Sequence of chain 1.A:
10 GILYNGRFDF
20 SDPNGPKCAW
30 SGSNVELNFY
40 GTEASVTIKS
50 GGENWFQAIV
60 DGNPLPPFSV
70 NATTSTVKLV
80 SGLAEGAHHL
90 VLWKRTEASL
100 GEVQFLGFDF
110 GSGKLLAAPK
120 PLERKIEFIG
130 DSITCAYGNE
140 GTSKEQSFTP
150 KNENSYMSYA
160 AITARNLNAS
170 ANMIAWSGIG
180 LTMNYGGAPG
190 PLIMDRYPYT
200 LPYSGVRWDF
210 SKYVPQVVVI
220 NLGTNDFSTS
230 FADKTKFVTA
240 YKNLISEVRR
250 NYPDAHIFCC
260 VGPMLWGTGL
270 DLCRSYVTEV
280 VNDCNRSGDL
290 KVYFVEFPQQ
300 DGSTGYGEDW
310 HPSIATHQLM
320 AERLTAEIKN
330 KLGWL

The protein below binds the small molecule below.
Small molecule (SMILES): OC[C@H]1O[C@@H](O[C@H]2[C@H](O)[C@@H](O)[C@H](O[C@H]3[C@H](O)[C@@H](O)[C@H](O[C@H]4[C@H](O)[C@@H](O)[C@H](O[C@H]5[C@H](O)[C@@H](O)[C@H](O)O[C@@H]5CO)O[C@@H]4CO)O[C@@H]3CO)O[C@@H]2CO)[C@H](O)[C@@H](O)[C@@H]1O

Binding-site contacts:
Ligand atom C5 contacts residue ASP308 of chain 1.A at 3.4 Å.
Ligand atom O2 contacts residue GLN298 of chain 1.A at 3.4 Å (h-bond).
Ligand atom O6 contacts residue GLN299 of chain 1.A at 3.2 Å (h-bond).
Ligand atom O6 contacts residue HIS310 of chain 1.A at 3.2 Å (h-bond).
Ligand atom O6 contacts residue FMT1 of chain 1.C at 3.4 Å (h-bond).
Ligand atom C5 contacts residue TYR184 of chain 1.A at 3.6 Å (hydrophobic).
Ligand atom C2 contacts residue ASP308 of chain 1.A at 3.7 Å.
Ligand atom O5 contacts residue TRP309 of chain 1.A at 3.5 Å.
Ligand atom C5 contacts residue MET263 of chain 1.A at 3.9 Å (hydrophobic).
Ligand atom O3 contacts residue TYR136 of chain 1.A at 3.7 Å.
Ligand atom O6 contacts residue TRP309 of chain 1.A at 3.7 Å.
Ligand atom O2 contacts residue GLY177 of chain 1.A at 3.4 Å.
Ligand atom C6 contacts residue FMT1 of chain 1.C at 3.5 Å.
Ligand atom C4 contacts residue TYR136 of chain 1.A at 3.7 Å (hydrophobic).
Ligand atom O3 contacts residue TYR184 of chain 1.A at 3.7 Å.
Ligand atom C6 contacts residue TRP265 of chain 1.A at 3.8 Å (hydrophobic).
Ligand atom C2 contacts residue TYR136 of chain 1.A at 3.8 Å (hydrophobic).
Ligand atom O2 contacts residue FMT1 of chain 1.K at 2.9 Å (h-bond).
Ligand atom O2 contacts residue TYR184 of chain 1.A at 3.8 Å.
Ligand atom O6 contacts residue SER131 of chain 1.A at 3.6 Å.
Ligand atom C6 contacts residue MET263 of chain 1.A at 3.2 Å (hydrophobic).
Ligand atom O5 contacts residue HIS310 of chain 1.A at 3.5 Å.
Ligand atom O4 contacts residue ASP308 of chain 1.A at 3.6 Å.
Ligand atom O2 contacts residue ASP308 of chain 1.A at 3.8 Å.
Ligand atom C2 contacts residue FMT1 of chain 1.K at 3.5 Å.
Ligand atom O6 contacts residue TRP265 of chain 1.A at 3.4 Å.
Ligand atom C3 contacts residue FMT1 of chain 1.K at 3.1 Å.
Ligand atom O2 contacts residue MET263 of chain 1.A at 3.2 Å.
Ligand atom O6 contacts residue TYR136 of chain 1.A at 3.5 Å.
Ligand atom C2 contacts residue GLN298 of chain 1.A at 3.1 Å.
Ligand atom O1 contacts residue GLN298 of chain 1.A at 3.7 Å.
Ligand atom C1 contacts residue TYR184 of chain 1.A at 3.8 Å (hydrophobic).
Ligand atom O2 contacts residue GLN299 of chain 1.A at 3.6 Å (h-bond).
Ligand atom O6 contacts residue PHE147 of chain 1.A at 3.7 Å.
Ligand atom C6 contacts residue GLY177 of chain 1.A at 3.7 Å.
Ligand atom O4 contacts residue TRP309 of chain 1.A at 3.6 Å.
Ligand atom O3 contacts residue FMT1 of chain 1.K at 2.5 Å (h-bond).
Ligand atom O6 contacts residue MET263 of chain 1.A at 2.8 Å (h-bond).
Ligand atom O6 contacts residue GLY177 of chain 1.A at 3.8 Å.
Ligand atom C6 contacts residue PHE147 of chain 1.A at 3.8 Å (hydrophobic).